Binding-site contacts:
Ligand atom C3 contacts residue NAG1 of chain 1.EA at 2.0 Å.
Ligand atom O5 contacts residue NAG1 of chain 1.EA at 3.8 Å.
Ligand atom C2 contacts residue NAG1 of chain 1.EA at 3.5 Å.
Ligand atom C4 contacts residue NAG1 of chain 1.EA at 1.4 Å.
Ligand atom C8 contacts residue ASN109 of chain 1.E at 3.8 Å.
Ligand atom O7 contacts residue GLU105 of chain 1.E at 4.5 Å.
Ligand atom C6 contacts residue NAG1 of chain 1.EA at 3.3 Å.
Ligand atom N2 contacts residue NAG1 of chain 1.EA at 4.5 Å.
Ligand atom C2 contacts residue ASN109 of chain 1.E at 3.5 Å.
Ligand atom C1 contacts residue NAG1 of chain 1.EA at 4.1 Å.
Ligand atom O5 contacts residue ASN109 of chain 1.E at 4.5 Å.
Ligand atom C7 contacts residue ASN109 of chain 1.E at 3.5 Å.
Ligand atom C1 contacts residue ASN109 of chain 1.E at 3.3 Å.
Ligand atom O3 contacts residue NAG1 of chain 1.EA at 2.3 Å (h-bond).
Ligand atom N2 contacts residue ASN109 of chain 1.E at 3.0 Å (h-bond).
Ligand atom O7 contacts residue ASN109 of chain 1.E at 3.7 Å.
Ligand atom C5 contacts residue NAG1 of chain 1.EA at 2.6 Å.

Sequence of chain 1.E:
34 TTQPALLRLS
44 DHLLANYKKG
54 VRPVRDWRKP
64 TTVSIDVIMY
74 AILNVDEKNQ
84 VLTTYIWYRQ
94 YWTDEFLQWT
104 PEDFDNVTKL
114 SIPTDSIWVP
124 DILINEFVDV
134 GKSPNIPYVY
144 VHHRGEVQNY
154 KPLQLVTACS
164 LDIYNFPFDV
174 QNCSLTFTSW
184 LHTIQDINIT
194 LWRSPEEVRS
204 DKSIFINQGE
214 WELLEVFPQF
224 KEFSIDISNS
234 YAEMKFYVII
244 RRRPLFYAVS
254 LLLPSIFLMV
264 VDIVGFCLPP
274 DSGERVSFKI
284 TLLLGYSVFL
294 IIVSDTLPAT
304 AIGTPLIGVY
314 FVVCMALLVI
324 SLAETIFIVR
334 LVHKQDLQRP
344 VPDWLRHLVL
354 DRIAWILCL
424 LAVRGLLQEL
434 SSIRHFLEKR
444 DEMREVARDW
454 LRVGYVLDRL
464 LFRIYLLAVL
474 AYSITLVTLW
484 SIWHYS

This small molecule binds to this protein.
Small molecule (SMILES): CC(=O)N[C@@H]1[C@@H](O)[C@H](O)[C@@H](CO)O[C@H]1O